A protein and the small-molecule ligand that binds it are described below.
Small molecule (SMILES): O=c1[nH]nc(-c2ccccc2)[nH]1

Binding-site contacts:
Ligand atom C13 contacts residue GLY104 of chain 1.A at 4.2 Å.
Ligand atom C2 contacts residue LEU152 of chain 1.A at 3.4 Å (hydrophobic).
Ligand atom C11 contacts residue GLY104 of chain 1.A at 3.7 Å.
Ligand atom N6 contacts residue LEU152 of chain 1.A at 3.7 Å.
Ligand atom C8 contacts residue MET101 of chain 1.A at 4.0 Å (hydrophobic).
Ligand atom C11 contacts residue LEU32 of chain 1.A at 3.9 Å (hydrophobic).
Ligand atom N5 contacts residue LEU152 of chain 1.A at 4.0 Å.
Ligand atom N5 contacts residue GLU99 of chain 1.A at 3.7 Å.
Ligand atom N6 contacts residue THR98 of chain 1.A at 3.7 Å.
Ligand atom O1 contacts residue THR98 of chain 1.A at 2.7 Å (h-bond).
Ligand atom N3 contacts residue ALA52 of chain 1.A at 3.9 Å.
Ligand atom C2 contacts residue ALA52 of chain 1.A at 3.5 Å (hydrophobic).
Ligand atom O1 contacts residue LEU152 of chain 1.A at 3.7 Å.
Ligand atom C2 contacts residue THR98 of chain 1.A at 3.5 Å.
Ligand atom N5 contacts residue TYR100 of chain 1.A at 3.8 Å.
Ligand atom C8 contacts residue LEU32 of chain 1.A at 3.8 Å (hydrophobic).
Ligand atom C8 contacts residue LEU152 of chain 1.A at 4.1 Å (hydrophobic).
Ligand atom N6 contacts residue TYR100 of chain 1.A at 3.9 Å.
Ligand atom C4 contacts residue LEU152 of chain 1.A at 3.9 Å (hydrophobic).
Ligand atom N5 contacts residue ALA52 of chain 1.A at 3.6 Å.
Ligand atom C4 contacts residue ALA52 of chain 1.A at 4.0 Å (hydrophobic).
Ligand atom O1 contacts residue LYS54 of chain 1.A at 3.4 Å (salt-bridge).
Ligand atom C13 contacts residue LEU32 of chain 1.A at 3.7 Å (hydrophobic).
Ligand atom C12 contacts residue LEU32 of chain 1.A at 3.8 Å (hydrophobic).
Ligand atom O1 contacts residue ALA52 of chain 1.A at 4.0 Å.
Ligand atom C9 contacts residue LEU32 of chain 1.A at 4.1 Å (hydrophobic).
Ligand atom N6 contacts residue ALA52 of chain 1.A at 3.4 Å.
Ligand atom C13 contacts residue TYR100 of chain 1.A at 4.0 Å (hydrophobic).
Ligand atom C2 contacts residue GLU99 of chain 1.A at 3.8 Å.
Ligand atom C12 contacts residue GLY104 of chain 1.A at 3.6 Å.
Ligand atom O1 contacts residue GLU99 of chain 1.A at 4.1 Å.
Ligand atom C13 contacts residue MET101 of chain 1.A at 3.0 Å (hydrophobic).
Ligand atom C10 contacts residue LEU32 of chain 1.A at 3.9 Å (hydrophobic).
Ligand atom N6 contacts residue MET101 of chain 1.A at 3.6 Å.
Ligand atom C9 contacts residue LEU152 of chain 1.A at 4.0 Å (hydrophobic).
Ligand atom N3 contacts residue LEU152 of chain 1.A at 3.5 Å.
Ligand atom C12 contacts residue MET101 of chain 1.A at 3.3 Å (hydrophobic).
Ligand atom C4 contacts residue MET101 of chain 1.A at 4.2 Å (hydrophobic).
Ligand atom N5 contacts residue MET101 of chain 1.A at 3.0 Å (h-bond).
Ligand atom N6 contacts residue GLU99 of chain 1.A at 2.8 Å (salt-bridge).

Sequence of chain 1.A:
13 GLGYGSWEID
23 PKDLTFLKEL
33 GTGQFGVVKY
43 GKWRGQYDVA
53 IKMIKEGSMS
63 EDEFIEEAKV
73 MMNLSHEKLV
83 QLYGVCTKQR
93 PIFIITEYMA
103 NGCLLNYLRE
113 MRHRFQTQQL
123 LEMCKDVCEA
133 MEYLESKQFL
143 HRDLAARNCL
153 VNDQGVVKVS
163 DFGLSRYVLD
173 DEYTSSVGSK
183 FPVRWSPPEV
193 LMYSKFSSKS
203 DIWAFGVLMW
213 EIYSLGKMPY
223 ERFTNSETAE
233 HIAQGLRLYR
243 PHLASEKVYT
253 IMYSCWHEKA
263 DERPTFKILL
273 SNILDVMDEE